Sequence of chain 1.A:
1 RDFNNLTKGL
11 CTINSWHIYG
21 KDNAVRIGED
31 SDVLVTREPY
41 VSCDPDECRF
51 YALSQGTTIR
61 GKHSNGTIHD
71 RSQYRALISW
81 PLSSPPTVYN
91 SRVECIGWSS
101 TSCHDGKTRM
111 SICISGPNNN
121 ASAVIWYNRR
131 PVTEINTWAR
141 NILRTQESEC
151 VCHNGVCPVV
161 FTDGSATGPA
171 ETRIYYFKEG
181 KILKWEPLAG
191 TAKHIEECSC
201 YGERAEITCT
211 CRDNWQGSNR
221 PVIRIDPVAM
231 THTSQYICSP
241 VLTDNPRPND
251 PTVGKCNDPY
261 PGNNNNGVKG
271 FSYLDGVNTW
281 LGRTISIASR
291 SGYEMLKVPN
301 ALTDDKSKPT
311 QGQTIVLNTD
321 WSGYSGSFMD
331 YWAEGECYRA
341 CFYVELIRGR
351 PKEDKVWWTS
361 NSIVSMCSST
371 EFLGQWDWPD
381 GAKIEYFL

A protein and the small-molecule ligand that binds it are described below.
Small molecule (SMILES): CC(=O)N[C@H]1[C@H](O[C@H]2[C@H](O)[C@@H](NC(C)=O)CO[C@@H]2CO)O[C@H](CO)[C@@H](O[C@@H]2O[C@H](CO[C@H]3O[C@H](CO)[C@@H](O)[C@H](O[C@H]4O[C@H](CO)[C@@H](O)[C@H](O)[C@@H]4O)[C@@H]3O)[C@@H](O)[C@H](O[C@H]3O[C@H](CO)[C@@H](O)[C@H](O)[C@@H]3O[C@H]3O[C@H](CO)[C@@H](O)[C@H](O)[C@@H]3O[C@H]3O[C@H](CO)[C@@H](O)[C@H](O)[C@@H]3O)[C@@H]2O)[C@@H]1O

Binding-site contacts:
Ligand atom C7 contacts residue ASN120 of chain 1.A at 3.5 Å.
Ligand atom O5 contacts residue GLN375 of chain 3.A at 3.4 Å (h-bond).
Ligand atom C5 contacts residue ASN120 of chain 1.A at 3.6 Å.
Ligand atom N2 contacts residue ARG140 of chain 1.A at 3.6 Å.
Ligand atom O5 contacts residue GLY312 of chain 3.A at 3.6 Å.
Ligand atom O2 contacts residue LEU296 of chain 3.A at 3.4 Å.
Ligand atom O5 contacts residue GLY374 of chain 3.A at 3.4 Å.
Ligand atom O4 contacts residue ARG283 of chain 3.A at 3.6 Å.
Ligand atom O3 contacts residue ASN249 of chain 3.A at 2.6 Å (h-bond).
Ligand atom O6 contacts residue LYS308 of chain 3.A at 2.8 Å (salt-bridge).
Ligand atom C1 contacts residue ARG140 of chain 1.A at 3.7 Å.
Ligand atom C6 contacts residue LYS308 of chain 3.A at 3.7 Å.
Ligand atom N2 contacts residue ASN120 of chain 1.A at 2.9 Å (h-bond).
Ligand atom O4 contacts residue GLU294 of chain 3.A at 2.7 Å (salt-bridge).
Ligand atom C3 contacts residue GLU294 of chain 3.A at 3.3 Å.
Ligand atom O6 contacts residue ASP250 of chain 3.A at 2.5 Å (salt-bridge).
Ligand atom C4 contacts residue GLU294 of chain 3.A at 3.5 Å.
Ligand atom O4 contacts residue ILE287 of chain 3.A at 3.3 Å.
Ligand atom C6 contacts residue PRO309 of chain 3.A at 3.6 Å (hydrophobic).
Ligand atom C1 contacts residue ASN120 of chain 1.A at 1.4 Å.
Ligand atom C6 contacts residue ASP250 of chain 3.A at 3.5 Å.
Ligand atom O4 contacts residue ARG247 of chain 3.A at 3.1 Å (salt-bridge).
Ligand atom O3 contacts residue GLN311 of chain 3.A at 3.3 Å.
Ligand atom O3 contacts residue GLY312 of chain 3.A at 3.0 Å (h-bond).
Ligand atom O6 contacts residue THR310 of chain 3.A at 3.7 Å.
Ligand atom C6 contacts residue ILE285 of chain 3.A at 3.5 Å (hydrophobic).
Ligand atom O3 contacts residue GLU294 of chain 3.A at 2.6 Å (salt-bridge).
Ligand atom C3 contacts residue GLY312 of chain 3.A at 3.2 Å.
Ligand atom O2 contacts residue ASN249 of chain 3.A at 3.0 Å (h-bond).
Ligand atom O2 contacts residue GLY312 of chain 3.A at 3.2 Å.
Ligand atom O6 contacts residue ILE285 of chain 3.A at 2.8 Å (h-bond).
Ligand atom C6 contacts residue LEU373 of chain 3.A at 3.4 Å (hydrophobic).
Ligand atom O3 contacts residue ASP250 of chain 3.A at 3.1 Å (salt-bridge).
Ligand atom O5 contacts residue ASP250 of chain 3.A at 3.5 Å (salt-bridge).
Ligand atom O5 contacts residue ASN120 of chain 1.A at 2.4 Å (h-bond).
Ligand atom O6 contacts residue GLN375 of chain 3.A at 3.2 Å.
Ligand atom O4 contacts residue GLY312 of chain 3.A at 3.7 Å.
Ligand atom O3 contacts residue ARG283 of chain 3.A at 3.0 Å (salt-bridge).
Ligand atom O5 contacts residue ARG283 of chain 3.A at 3.3 Å (salt-bridge).
Ligand atom C2 contacts residue ASN120 of chain 1.A at 2.5 Å.

Sequence of chain 3.A:
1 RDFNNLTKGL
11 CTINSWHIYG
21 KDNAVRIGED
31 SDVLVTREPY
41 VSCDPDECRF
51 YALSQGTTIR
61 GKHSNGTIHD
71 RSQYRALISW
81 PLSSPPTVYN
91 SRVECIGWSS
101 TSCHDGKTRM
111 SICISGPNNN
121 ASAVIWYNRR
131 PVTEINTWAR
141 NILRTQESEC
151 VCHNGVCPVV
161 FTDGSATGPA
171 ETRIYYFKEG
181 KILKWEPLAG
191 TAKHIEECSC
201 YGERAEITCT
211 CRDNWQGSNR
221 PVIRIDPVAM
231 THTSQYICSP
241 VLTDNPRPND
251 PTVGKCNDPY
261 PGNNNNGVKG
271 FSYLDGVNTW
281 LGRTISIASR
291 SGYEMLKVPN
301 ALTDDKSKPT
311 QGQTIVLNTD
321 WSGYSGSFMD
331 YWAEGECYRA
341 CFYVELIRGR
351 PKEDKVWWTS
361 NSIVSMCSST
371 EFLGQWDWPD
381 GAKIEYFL